Sequence of chain 20.B:
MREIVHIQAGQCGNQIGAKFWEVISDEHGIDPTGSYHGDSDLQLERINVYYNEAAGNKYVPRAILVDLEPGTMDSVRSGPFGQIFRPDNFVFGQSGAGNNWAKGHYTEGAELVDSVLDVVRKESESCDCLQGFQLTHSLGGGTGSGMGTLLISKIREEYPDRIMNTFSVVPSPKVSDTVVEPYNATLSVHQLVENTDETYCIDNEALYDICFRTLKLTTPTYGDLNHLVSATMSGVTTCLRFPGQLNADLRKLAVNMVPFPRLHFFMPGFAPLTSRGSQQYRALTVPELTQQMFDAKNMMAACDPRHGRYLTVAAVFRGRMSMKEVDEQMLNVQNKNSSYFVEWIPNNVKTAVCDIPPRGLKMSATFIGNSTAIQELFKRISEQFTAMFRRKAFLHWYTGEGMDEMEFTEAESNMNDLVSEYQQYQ

Binding-site contacts:
Ligand atom C31 contacts residue HIS227 of chain 20.B at 3.4 Å.
Ligand atom C34 contacts residue ASP26 of chain 20.B at 3.5 Å.
Ligand atom C40 contacts residue ARG318 of chain 20.B at 3.7 Å.
Ligand atom C44 contacts residue GLY360 of chain 20.B at 3.9 Å.
Ligand atom C19 contacts residue ARG276 of chain 20.B at 3.7 Å.
Ligand atom O06 contacts residue LEU215 of chain 20.B at 3.9 Å.
Ligand atom N01 contacts residue HIS227 of chain 20.B at 4.0 Å.
Ligand atom C41 contacts residue VAL23 of chain 20.B at 3.5 Å (hydrophobic).
Ligand atom O08 contacts residue ARG276 of chain 20.B at 3.5 Å.
Ligand atom C27 contacts residue ARG359 of chain 20.B at 3.8 Å.
Ligand atom C09 contacts residue HIS227 of chain 20.B at 3.5 Å.
Ligand atom O12 contacts residue ARG359 of chain 20.B at 3.2 Å.
Ligand atom C41 contacts residue SER234 of chain 20.B at 3.6 Å.
Ligand atom C41 contacts residue PRO358 of chain 20.B at 4.0 Å (hydrophobic).
Ligand atom O13 contacts residue ARG359 of chain 20.B at 2.5 Å.
Ligand atom O06 contacts residue PRO272 of chain 20.B at 4.0 Å.
Ligand atom C40 contacts residue SER234 of chain 20.B at 3.1 Å.
Ligand atom C27 contacts residue GLY360 of chain 20.B at 4.0 Å.
Ligand atom C32 contacts residue VAL23 of chain 20.B at 3.9 Å (hydrophobic).
Ligand atom C39 contacts residue ALA231 of chain 20.B at 3.6 Å (hydrophobic).
Ligand atom C36 contacts residue HIS227 of chain 20.B at 3.4 Å.
Ligand atom C40 contacts residue PRO358 of chain 20.B at 4.0 Å (hydrophobic).
Ligand atom C06 contacts residue ASP224 of chain 20.B at 3.8 Å.
Ligand atom O12 contacts residue GLY360 of chain 20.B at 3.7 Å.
Ligand atom C06 contacts residue HIS227 of chain 20.B at 3.7 Å.
Ligand atom C42 contacts residue VAL23 of chain 20.B at 3.8 Å (hydrophobic).
Ligand atom C08 contacts residue HIS227 of chain 20.B at 3.0 Å.
Ligand atom C30 contacts residue HIS227 of chain 20.B at 2.8 Å.
Ligand atom O13 contacts residue GLY360 of chain 20.B at 3.7 Å.
Ligand atom C07 contacts residue HIS227 of chain 20.B at 3.1 Å.
Ligand atom O13 contacts residue PRO358 of chain 20.B at 3.8 Å.
Ligand atom O14 contacts residue HIS227 of chain 20.B at 1.8 Å (h-bond).
Ligand atom C28 contacts residue ARG359 of chain 20.B at 3.6 Å.
Ligand atom O06 contacts residue THR274 of chain 20.B at 3.7 Å.
Ligand atom C34 contacts residue GLU22 of chain 20.B at 4.0 Å.
Ligand atom C07 contacts residue ASP224 of chain 20.B at 3.3 Å.
Ligand atom C32 contacts residue ASP26 of chain 20.B at 3.4 Å.
Ligand atom O07 contacts residue GLN279 of chain 20.B at 3.6 Å.
Ligand atom C13 contacts residue HIS227 of chain 20.B at 3.3 Å.
Ligand atom C33 contacts residue ASP26 of chain 20.B at 2.5 Å.

The protein below binds the small molecule below.
Small molecule (SMILES): CC(=O)O[C@H]1C(=O)[C@@]2(C)[C@H]([C@H](OC(=O)c3ccccc3)[C@]3(O)C[C@H](OC(=O)[C@H](O)[C@@H](NC(=O)c4ccccc4)c4ccccc4)C(C)=C1C3(C)C)[C@]1(OC(C)=O)CO[C@@H]1C[C@@H]2O